Binding-site contacts:
Ligand atom OE1 contacts residue SER189 of chain 1.B at 3.2 Å (h-bond).
Ligand atom CB contacts residue GLY93 of chain 1.B at 3.5 Å.
Ligand atom O2 contacts residue TRP192 of chain 1.B at 3.0 Å (h-bond).
Ligand atom CA contacts residue GLU133 of chain 1.B at 3.6 Å.
Ligand atom CT contacts residue GLU133 of chain 1.B at 3.4 Å.
Ligand atom N5 contacts residue PHE41 of chain 1.B at 3.3 Å.
Ligand atom C7 contacts residue PHE41 of chain 1.B at 3.2 Å (hydrophobic).
Ligand atom CD contacts residue SER189 of chain 1.B at 3.6 Å.
Ligand atom O contacts residue TRP192 of chain 1.B at 3.5 Å.
Ligand atom CG contacts residue SER189 of chain 1.B at 3.3 Å.
Ligand atom OE2 contacts residue LEU130 of chain 1.B at 3.1 Å (h-bond).
Ligand atom C2 contacts residue PHE41 of chain 1.B at 2.7 Å (hydrophobic).
Ligand atom O1 contacts residue GLN191 of chain 1.B at 2.7 Å (h-bond).
Ligand atom O1 contacts residue HIS190 of chain 1.B at 3.4 Å.
Ligand atom OE2 contacts residue ALA129 of chain 1.B at 3.3 Å.
Ligand atom N8 contacts residue GLY94 of chain 1.B at 3.6 Å.
Ligand atom N8 contacts residue PHE41 of chain 1.B at 2.7 Å.
Ligand atom N1 contacts residue PHE41 of chain 1.B at 2.6 Å.
Ligand atom C11 contacts residue GLY94 of chain 1.B at 3.5 Å.
Ligand atom C6 contacts residue PHE41 of chain 1.B at 3.4 Å (hydrophobic).
Ligand atom O2 contacts residue HIS190 of chain 1.B at 3.4 Å.
Ligand atom CB contacts residue LEU130 of chain 1.B at 3.6 Å (hydrophobic).
Ligand atom O2 contacts residue GLN191 of chain 1.B at 3.3 Å (h-bond).
Ligand atom CB contacts residue GLU133 of chain 1.B at 3.6 Å.
Ligand atom C4A contacts residue PHE41 of chain 1.B at 2.9 Å (hydrophobic).
Ligand atom OE2 contacts residue GLY92 of chain 1.B at 3.1 Å.
Ligand atom CD contacts residue GLY93 of chain 1.B at 3.5 Å.
Ligand atom C16 contacts residue GLY93 of chain 1.B at 3.4 Å.
Ligand atom NA2 contacts residue PHE41 of chain 1.B at 3.1 Å.
Ligand atom C8A contacts residue PHE41 of chain 1.B at 2.8 Å (hydrophobic).
Ligand atom CT contacts residue GLN191 of chain 1.B at 3.4 Å.
Ligand atom N contacts residue GLY93 of chain 1.B at 3.1 Å (h-bond).
Ligand atom C16 contacts residue GLY94 of chain 1.B at 3.3 Å.
Ligand atom C4 contacts residue PHE41 of chain 1.B at 3.1 Å (hydrophobic).
Ligand atom O2 contacts residue GLU133 of chain 1.B at 2.6 Å (salt-bridge).
Ligand atom OE1 contacts residue HIS239 of chain 1.B at 3.5 Å (h-bond).
Ligand atom N3 contacts residue PHE41 of chain 1.B at 2.8 Å.
Ligand atom C14 contacts residue GLY94 of chain 1.B at 3.6 Å.
Ligand atom OE2 contacts residue GLY93 of chain 1.B at 2.8 Å (h-bond).
Ligand atom C15 contacts residue GLY94 of chain 1.B at 3.4 Å.

Sequence of chain 1.B:
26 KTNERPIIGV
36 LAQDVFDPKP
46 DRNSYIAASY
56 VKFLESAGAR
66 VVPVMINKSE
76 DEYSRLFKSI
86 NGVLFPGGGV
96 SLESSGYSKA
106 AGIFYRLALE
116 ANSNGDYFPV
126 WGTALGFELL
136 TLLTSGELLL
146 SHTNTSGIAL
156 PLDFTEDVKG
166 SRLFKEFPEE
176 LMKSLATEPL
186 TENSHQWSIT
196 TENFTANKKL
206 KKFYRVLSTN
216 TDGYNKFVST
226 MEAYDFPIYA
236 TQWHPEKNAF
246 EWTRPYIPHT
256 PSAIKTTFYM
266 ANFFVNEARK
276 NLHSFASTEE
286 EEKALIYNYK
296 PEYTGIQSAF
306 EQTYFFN

A small-molecule ligand and the protein it binds are described below.
Small molecule (SMILES): CN(Cc1cnc2nc(N)nc(N)c2n1)c1ccc(C(=O)N[C@@H](CCC(=O)O)C(=O)O)cc1